The protein below binds the small molecule below.
Small molecule (SMILES): Nc1ncnc2c1ncn2[C@@H]1O[C@H](CO[P](=O)(O)O[P](=O)(O)OP(=O)(O)O)C[C@H]1O

Binding-site contacts:
Ligand atom C8 contacts residue ASN293 of chain 1.A at 3.5 Å.
Ligand atom PG contacts residue SER64 of chain 1.A at 3.4 Å.
Ligand atom O1B contacts residue ASP203 of chain 1.A at 2.8 Å (salt-bridge).
Ligand atom O1G contacts residue ALA200 of chain 1.A at 3.7 Å.
Ligand atom C8 contacts residue HIS287 of chain 1.A at 3.6 Å.
Ligand atom O3G contacts residue LYS63 of chain 1.A at 3.8 Å.
Ligand atom O1B contacts residue ARG39 of chain 1.A at 2.9 Å (salt-bridge).
Ligand atom O1B contacts residue YB1 of chain 1.G at 3.5 Å.
Ligand atom O3G contacts residue LYS56 of chain 1.A at 2.7 Å (salt-bridge).
Ligand atom O1A contacts residue LYS56 of chain 1.A at 3.5 Å (salt-bridge).
Ligand atom O3G contacts residue SER64 of chain 1.A at 3.2 Å (h-bond).
Ligand atom O1G contacts residue LYS82 of chain 1.A at 3.6 Å.
Ligand atom N7 contacts residue HIS287 of chain 1.A at 3.2 Å (h-bond).
Ligand atom PB contacts residue ASP203 of chain 1.A at 3.6 Å.
Ligand atom N6 contacts residue THR289 of chain 1.A at 3.3 Å (h-bond).
Ligand atom O1A contacts residue ASP203 of chain 1.A at 3.6 Å (salt-bridge).
Ligand atom N1 contacts residue GLY257 of chain 1.A at 3.6 Å.
Ligand atom N6 contacts residue GLY288 of chain 1.A at 3.2 Å.
Ligand atom O2B contacts residue YB1 of chain 1.G at 3.0 Å.
Ligand atom PB contacts residue YB1 of chain 1.G at 3.5 Å.
Ligand atom O3A contacts residue YB1 of chain 1.G at 3.6 Å.
Ligand atom O5' contacts residue ASP203 of chain 1.A at 3.4 Å (salt-bridge).
Ligand atom N1 contacts residue THR258 of chain 1.A at 3.0 Å (h-bond).
Ligand atom O2B contacts residue LYS56 of chain 1.A at 3.0 Å (salt-bridge).
Ligand atom PA contacts residue YB1 of chain 1.G at 3.5 Å.
Ligand atom N9 contacts residue ASN293 of chain 1.A at 3.4 Å.
Ligand atom O1A contacts residue ASP201 of chain 1.A at 3.6 Å.
Ligand atom O1A contacts residue YB1 of chain 1.G at 2.4 Å.
Ligand atom N6 contacts residue THR258 of chain 1.A at 3.2 Å (h-bond).
Ligand atom O2G contacts residue LYS82 of chain 1.A at 2.3 Å (salt-bridge).
Ligand atom O2B contacts residue ASP201 of chain 1.A at 3.0 Å (salt-bridge).
Ligand atom O1G contacts residue SER64 of chain 1.A at 2.9 Å (h-bond).
Ligand atom O2' contacts residue HIS61 of chain 1.A at 3.3 Å.
Ligand atom O4' contacts residue ASN293 of chain 1.A at 3.0 Å (h-bond).
Ligand atom O3A contacts residue ASP203 of chain 1.A at 3.7 Å.
Ligand atom PG contacts residue LYS82 of chain 1.A at 3.5 Å.
Ligand atom N7 contacts residue GLY288 of chain 1.A at 3.6 Å.
Ligand atom C4 contacts residue ASN293 of chain 1.A at 3.7 Å.
Ligand atom O2G contacts residue SER64 of chain 1.A at 3.6 Å (h-bond).
Ligand atom C1' contacts residue ASN293 of chain 1.A at 3.1 Å.

Sequence of chain 1.A:
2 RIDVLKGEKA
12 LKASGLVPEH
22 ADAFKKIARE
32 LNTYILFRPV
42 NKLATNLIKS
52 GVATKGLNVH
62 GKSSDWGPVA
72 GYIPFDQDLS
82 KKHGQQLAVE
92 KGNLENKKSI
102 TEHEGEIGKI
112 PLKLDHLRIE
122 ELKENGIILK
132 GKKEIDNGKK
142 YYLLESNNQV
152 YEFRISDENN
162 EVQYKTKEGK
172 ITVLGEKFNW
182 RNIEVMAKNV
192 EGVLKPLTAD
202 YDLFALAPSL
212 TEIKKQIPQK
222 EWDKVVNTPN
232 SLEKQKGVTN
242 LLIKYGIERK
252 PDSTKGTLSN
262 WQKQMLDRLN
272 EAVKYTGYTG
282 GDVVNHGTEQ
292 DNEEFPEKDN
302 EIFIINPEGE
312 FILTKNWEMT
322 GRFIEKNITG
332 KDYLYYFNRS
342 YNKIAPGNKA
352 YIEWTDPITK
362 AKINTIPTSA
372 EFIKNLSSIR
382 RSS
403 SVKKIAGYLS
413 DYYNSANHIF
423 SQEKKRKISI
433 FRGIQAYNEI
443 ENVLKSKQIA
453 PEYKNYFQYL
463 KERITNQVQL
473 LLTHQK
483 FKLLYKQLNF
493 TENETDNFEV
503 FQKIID